The small molecule below binds the protein below.
Small molecule (SMILES): CC(=O)N[C@H]1[C@H](O[C@H]2[C@H](O)[C@@H](NC(C)=O)CO[C@@H]2CO[C@@H]2O[C@@H](C)[C@@H](O)[C@@H](O)[C@@H]2O)O[C@H](CO)[C@@H](O)[C@@H]1O

Binding-site contacts:
Ligand atom C4 contacts residue MET151 of chain 27.E at 3.9 Å (hydrophobic).
Ligand atom C5 contacts residue THR156 of chain 27.E at 3.8 Å.
Ligand atom C8 contacts residue ASN157 of chain 27.E at 3.6 Å.
Ligand atom O6 contacts residue THR156 of chain 27.E at 4.4 Å.
Ligand atom C3 contacts residue ASN154 of chain 27.E at 3.8 Å.
Ligand atom C4 contacts residue ASP161 of chain 27.E at 4.0 Å.
Ligand atom O6 contacts residue MET151 of chain 27.E at 4.3 Å.
Ligand atom N2 contacts residue GLY150 of chain 27.E at 3.4 Å (h-bond).
Ligand atom C6 contacts residue ASP161 of chain 27.E at 3.6 Å.
Ligand atom O7 contacts residue HIS148 of chain 27.E at 3.6 Å (h-bond).
Ligand atom C7 contacts residue GLY150 of chain 27.E at 3.0 Å.
Ligand atom C1 contacts residue MET151 of chain 27.E at 4.2 Å (hydrophobic).
Ligand atom C5 contacts residue ASN154 of chain 27.E at 3.6 Å.
Ligand atom C2 contacts residue ASN154 of chain 27.E at 2.4 Å.
Ligand atom O4 contacts residue ASP161 of chain 27.E at 4.0 Å.
Ligand atom C1 contacts residue ASN154 of chain 27.E at 1.4 Å.
Ligand atom O7 contacts residue GLY150 of chain 27.E at 2.9 Å (h-bond).
Ligand atom C1 contacts residue GLY150 of chain 27.E at 4.0 Å.
Ligand atom C1 contacts residue THR156 of chain 27.E at 4.0 Å.
Ligand atom O5 contacts residue ASN154 of chain 27.E at 2.3 Å (h-bond).
Ligand atom C4 contacts residue ASN154 of chain 27.E at 4.2 Å.
Ligand atom O5 contacts residue MET151 of chain 27.E at 3.9 Å.
Ligand atom C8 contacts residue GLY150 of chain 27.E at 3.7 Å.
Ligand atom C7 contacts residue ASN154 of chain 27.E at 3.7 Å.
Ligand atom C2 contacts residue GLY150 of chain 27.E at 3.7 Å.
Ligand atom C2 contacts residue MET151 of chain 27.E at 4.2 Å (hydrophobic).
Ligand atom O7 contacts residue ASN154 of chain 27.E at 4.2 Å.
Ligand atom O6 contacts residue HIS148 of chain 27.E at 3.8 Å.
Ligand atom C5 contacts residue MET151 of chain 27.E at 3.9 Å (hydrophobic).
Ligand atom O5 contacts residue THR156 of chain 27.E at 3.8 Å.
Ligand atom C3 contacts residue MET151 of chain 27.E at 4.0 Å (hydrophobic).
Ligand atom C5 contacts residue THR156 of chain 27.E at 3.9 Å.
Ligand atom O5 contacts residue ASN157 of chain 27.E at 4.0 Å.
Ligand atom N2 contacts residue ASN154 of chain 27.E at 2.9 Å (h-bond).
Ligand atom C5 contacts residue ASP161 of chain 27.E at 4.5 Å.
Ligand atom C6 contacts residue THR156 of chain 27.E at 3.9 Å.
Ligand atom O5 contacts residue THR156 of chain 27.E at 3.8 Å.
Ligand atom C6 contacts residue ASN157 of chain 27.E at 3.3 Å.
Ligand atom C6 contacts residue THR156 of chain 27.E at 3.6 Å.

Sequence of chain 27.E:
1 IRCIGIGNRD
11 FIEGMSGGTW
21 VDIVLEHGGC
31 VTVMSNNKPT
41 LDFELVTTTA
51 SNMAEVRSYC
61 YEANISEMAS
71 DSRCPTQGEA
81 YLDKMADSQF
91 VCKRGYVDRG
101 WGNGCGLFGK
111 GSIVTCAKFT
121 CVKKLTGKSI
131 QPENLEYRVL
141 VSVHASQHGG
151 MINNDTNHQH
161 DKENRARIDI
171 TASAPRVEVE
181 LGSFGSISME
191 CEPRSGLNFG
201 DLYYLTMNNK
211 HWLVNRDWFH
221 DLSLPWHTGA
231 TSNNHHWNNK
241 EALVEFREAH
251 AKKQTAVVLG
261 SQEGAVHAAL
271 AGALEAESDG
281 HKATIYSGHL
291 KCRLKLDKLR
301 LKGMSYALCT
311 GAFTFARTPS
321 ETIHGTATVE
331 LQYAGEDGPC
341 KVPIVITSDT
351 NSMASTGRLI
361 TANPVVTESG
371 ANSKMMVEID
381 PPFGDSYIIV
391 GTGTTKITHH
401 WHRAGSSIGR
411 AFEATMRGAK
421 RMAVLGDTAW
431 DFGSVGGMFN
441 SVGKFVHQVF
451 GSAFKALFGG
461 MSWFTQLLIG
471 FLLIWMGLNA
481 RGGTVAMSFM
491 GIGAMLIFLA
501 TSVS